This small molecule binds to this protein.
Small molecule (SMILES): CC(=O)N[C@@H]1[C@@H](O)[C@H](O)[C@@H](CO)O[C@H]1O

Binding-site contacts:
Ligand atom O7 contacts residue ASN199 of chain 1.E at 4.5 Å.
Ligand atom N2 contacts residue VAL195 of chain 1.E at 4.3 Å.
Ligand atom C7 contacts residue VAL195 of chain 1.E at 4.2 Å (hydrophobic).
Ligand atom C2 contacts residue ARG226 of chain 1.E at 4.1 Å.
Ligand atom N2 contacts residue ASN199 of chain 1.E at 2.9 Å (h-bond).
Ligand atom C5 contacts residue ARG226 of chain 1.E at 3.4 Å.
Ligand atom O5 contacts residue ASN199 of chain 1.E at 2.4 Å (h-bond).
Ligand atom C8 contacts residue ASN199 of chain 1.E at 3.9 Å.
Ligand atom C7 contacts residue ASN199 of chain 1.E at 3.6 Å.
Ligand atom O5 contacts residue ARG226 of chain 1.E at 3.8 Å.
Ligand atom C1 contacts residue ASN199 of chain 1.E at 1.4 Å.
Ligand atom N2 contacts residue ARG226 of chain 1.E at 4.4 Å.
Ligand atom C2 contacts residue ASN199 of chain 1.E at 2.5 Å.
Ligand atom C3 contacts residue ARG226 of chain 1.E at 3.8 Å.
Ligand atom O7 contacts residue VAL195 of chain 1.E at 3.4 Å.
Ligand atom C3 contacts residue ASN199 of chain 1.E at 3.8 Å.
Ligand atom C5 contacts residue ASN199 of chain 1.E at 3.7 Å.
Ligand atom C4 contacts residue ARG226 of chain 1.E at 4.1 Å.
Ligand atom C1 contacts residue ASN72 of chain 1.E at 4.5 Å.
Ligand atom C1 contacts residue ARG226 of chain 1.E at 3.5 Å.
Ligand atom C4 contacts residue ASN199 of chain 1.E at 4.2 Å.
Ligand atom O5 contacts residue THR201 of chain 1.E at 4.0 Å.
Ligand atom O4 contacts residue ARG226 of chain 1.E at 4.4 Å.
Ligand atom C6 contacts residue THR201 of chain 1.E at 4.1 Å.

Sequence of chain 1.E:
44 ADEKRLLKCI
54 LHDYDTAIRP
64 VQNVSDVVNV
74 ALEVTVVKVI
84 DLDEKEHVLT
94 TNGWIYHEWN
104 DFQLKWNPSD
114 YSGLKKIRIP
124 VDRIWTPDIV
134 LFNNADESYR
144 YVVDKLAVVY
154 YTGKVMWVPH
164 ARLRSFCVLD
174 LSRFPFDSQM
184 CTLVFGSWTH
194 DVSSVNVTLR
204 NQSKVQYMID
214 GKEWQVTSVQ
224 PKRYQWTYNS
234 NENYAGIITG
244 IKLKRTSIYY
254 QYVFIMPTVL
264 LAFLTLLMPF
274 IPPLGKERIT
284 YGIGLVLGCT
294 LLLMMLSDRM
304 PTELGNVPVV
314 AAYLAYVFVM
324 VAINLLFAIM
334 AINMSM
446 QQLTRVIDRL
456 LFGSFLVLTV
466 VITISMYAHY